Sequence of chain 1.A:
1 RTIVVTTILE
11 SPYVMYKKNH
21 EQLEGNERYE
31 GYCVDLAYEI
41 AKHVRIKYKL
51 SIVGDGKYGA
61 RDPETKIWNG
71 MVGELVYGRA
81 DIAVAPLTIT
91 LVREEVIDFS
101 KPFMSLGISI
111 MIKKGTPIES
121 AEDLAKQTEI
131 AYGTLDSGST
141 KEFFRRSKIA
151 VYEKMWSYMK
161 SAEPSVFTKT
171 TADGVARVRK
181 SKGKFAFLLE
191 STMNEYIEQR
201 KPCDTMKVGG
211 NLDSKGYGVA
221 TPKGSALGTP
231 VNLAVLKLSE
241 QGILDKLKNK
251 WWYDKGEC

The small molecule below binds the protein below.
Small molecule (SMILES): N[C@@H](CCC(=O)O)C(=O)O

Binding-site contacts:
Ligand atom OXT contacts residue LEU87 of chain 1.A at 3.7 Å.
Ligand atom CA contacts residue TYR58 of chain 1.A at 4.1 Å (hydrophobic).
Ligand atom C contacts residue TYR58 of chain 1.A at 3.7 Å (hydrophobic).
Ligand atom N contacts residue TYR58 of chain 1.A at 4.1 Å.
Ligand atom CB contacts residue TYR58 of chain 1.A at 3.6 Å (hydrophobic).
Ligand atom CD contacts residue THR140 of chain 1.A at 3.2 Å.
Ligand atom CB contacts residue LEU135 of chain 1.A at 4.2 Å (hydrophobic).
Ligand atom CG contacts residue LEU135 of chain 1.A at 4.0 Å (hydrophobic).
Ligand atom OE1 contacts residue THR140 of chain 1.A at 2.6 Å (h-bond).
Ligand atom C contacts residue THR88 of chain 1.A at 3.7 Å.
Ligand atom OXT contacts residue SER139 of chain 1.A at 4.0 Å.
Ligand atom CD contacts residue LEU135 of chain 1.A at 4.2 Å (hydrophobic).
Ligand atom OXT contacts residue THR88 of chain 1.A at 3.0 Å (h-bond).
Ligand atom O contacts residue ARG93 of chain 1.A at 2.8 Å (salt-bridge).
Ligand atom OXT contacts residue TYR58 of chain 1.A at 3.5 Å.
Ligand atom N contacts residue TYR217 of chain 1.A at 3.8 Å.
Ligand atom N contacts residue PRO86 of chain 1.A at 2.9 Å (h-bond).
Ligand atom N contacts residue SER139 of chain 1.A at 4.2 Å.
Ligand atom OXT contacts residue PRO86 of chain 1.A at 3.8 Å.
Ligand atom OXT contacts residue ARG93 of chain 1.A at 2.8 Å (salt-bridge).
Ligand atom CA contacts residue GLU190 of chain 1.A at 3.3 Å.
Ligand atom CA contacts residue PRO86 of chain 1.A at 4.1 Å (hydrophobic).
Ligand atom O contacts residue TYR58 of chain 1.A at 3.4 Å.
Ligand atom OE2 contacts residue LEU135 of chain 1.A at 4.2 Å.
Ligand atom O contacts residue GLY138 of chain 1.A at 3.4 Å.
Ligand atom N contacts residue THR88 of chain 1.A at 2.9 Å (h-bond).
Ligand atom CA contacts residue SER139 of chain 1.A at 3.4 Å.
Ligand atom OE2 contacts residue GLY138 of chain 1.A at 3.7 Å.
Ligand atom C contacts residue SER139 of chain 1.A at 3.4 Å.
Ligand atom OE2 contacts residue THR140 of chain 1.A at 3.2 Å (h-bond).
Ligand atom CG contacts residue MET193 of chain 1.A at 4.2 Å (hydrophobic).
Ligand atom OE1 contacts residue GLU190 of chain 1.A at 3.8 Å.
Ligand atom CD contacts residue GLU190 of chain 1.A at 3.9 Å.
Ligand atom O contacts residue SER139 of chain 1.A at 2.9 Å (h-bond).
Ligand atom C contacts residue ARG93 of chain 1.A at 3.5 Å.
Ligand atom CB contacts residue GLU190 of chain 1.A at 4.1 Å.
Ligand atom N contacts residue GLU190 of chain 1.A at 2.7 Å (salt-bridge).
Ligand atom CA contacts residue THR88 of chain 1.A at 3.4 Å.
Ligand atom CG contacts residue GLU190 of chain 1.A at 3.6 Å.
Ligand atom OE2 contacts residue SER139 of chain 1.A at 3.3 Å (h-bond).